Sequence of chain 39.A:
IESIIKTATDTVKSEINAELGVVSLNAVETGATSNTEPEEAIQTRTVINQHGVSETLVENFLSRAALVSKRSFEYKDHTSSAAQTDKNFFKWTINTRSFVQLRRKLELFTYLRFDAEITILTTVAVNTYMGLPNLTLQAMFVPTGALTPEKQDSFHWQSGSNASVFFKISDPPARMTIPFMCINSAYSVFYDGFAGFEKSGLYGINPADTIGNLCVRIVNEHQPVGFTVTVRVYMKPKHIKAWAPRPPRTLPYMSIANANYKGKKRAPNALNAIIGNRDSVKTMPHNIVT

Sequence of chain 39.B:
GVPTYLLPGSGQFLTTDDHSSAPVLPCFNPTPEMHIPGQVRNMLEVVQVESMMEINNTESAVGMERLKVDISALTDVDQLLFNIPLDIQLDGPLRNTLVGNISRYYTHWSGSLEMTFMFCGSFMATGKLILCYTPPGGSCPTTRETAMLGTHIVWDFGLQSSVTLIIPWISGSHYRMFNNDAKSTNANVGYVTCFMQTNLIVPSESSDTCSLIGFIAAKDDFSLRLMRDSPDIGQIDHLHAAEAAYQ

Binding-site contacts:
Ligand atom O10 contacts residue LYS270 of chain 39.A at 3.0 Å (salt-bridge).
Ligand atom C11 contacts residue PRO231 of chain 39.B at 3.5 Å (hydrophobic).
Ligand atom C10 contacts residue PRO231 of chain 39.B at 3.5 Å (hydrophobic).
Ligand atom O4 contacts residue ARG95 of chain 39.B at 3.3 Å (salt-bridge).
Ligand atom O4 contacts residue ASP91 of chain 39.B at 2.4 Å (salt-bridge).
Ligand atom C7 contacts residue ASN180 of chain 39.B at 3.5 Å.
Ligand atom C4 contacts residue ASP91 of chain 39.B at 3.4 Å.
Ligand atom C11 contacts residue GLY234 of chain 39.B at 3.7 Å.
Ligand atom C3 contacts residue PRO274 of chain 39.A at 3.7 Å (hydrophobic).
Ligand atom C10 contacts residue ASP232 of chain 39.B at 3.6 Å.
Ligand atom O4 contacts residue ASN275 of chain 39.A at 2.8 Å (h-bond).
Ligand atom O7 contacts residue ASN180 of chain 39.B at 3.2 Å (h-bond).
Ligand atom O3 contacts residue GLY282 of chain 39.A at 3.3 Å.
Ligand atom C3 contacts residue ARG95 of chain 39.B at 3.8 Å.
Ligand atom C1 contacts residue ARG104 of chain 39.B at 3.4 Å.
Ligand atom C3 contacts residue ARG104 of chain 39.B at 3.8 Å.
Ligand atom C4 contacts residue PRO274 of chain 39.A at 3.8 Å (hydrophobic).
Ligand atom C11 contacts residue ASP232 of chain 39.B at 3.4 Å.
Ligand atom C4 contacts residue ASP232 of chain 39.B at 3.5 Å.
Ligand atom C4 contacts residue PRO231 of chain 39.B at 3.4 Å (hydrophobic).
Ligand atom O6 contacts residue PRO274 of chain 39.A at 3.8 Å.
Ligand atom C4 contacts residue ARG104 of chain 39.B at 3.7 Å.
Ligand atom O1B contacts residue ARG104 of chain 39.B at 2.4 Å (salt-bridge).
Ligand atom O4 contacts residue ASP232 of chain 39.B at 2.9 Å (salt-bridge).
Ligand atom C5 contacts residue PRO231 of chain 39.B at 3.4 Å (hydrophobic).
Ligand atom C10 contacts residue LYS270 of chain 39.A at 3.6 Å.
Ligand atom N5 contacts residue ASN275 of chain 39.A at 3.5 Å (h-bond).
Ligand atom O7 contacts residue PRO274 of chain 39.A at 3.5 Å.
Ligand atom O4 contacts residue PRO231 of chain 39.B at 3.8 Å.
Ligand atom C8 contacts residue ASN180 of chain 39.B at 3.0 Å.
Ligand atom C10 contacts residue ASN275 of chain 39.A at 3.2 Å.
Ligand atom O3 contacts residue PRO274 of chain 39.A at 3.6 Å.
Ligand atom O1B contacts residue ASP91 of chain 39.B at 3.8 Å.
Ligand atom C4 contacts residue ASN275 of chain 39.A at 3.7 Å.
Ligand atom C11 contacts residue ILE233 of chain 39.B at 3.5 Å (hydrophobic).
Ligand atom O7 contacts residue LYS270 of chain 39.A at 3.4 Å (salt-bridge).
Ligand atom C5 contacts residue ASN275 of chain 39.A at 3.5 Å.
Ligand atom O10 contacts residue ASN275 of chain 39.A at 2.7 Å (h-bond).
Ligand atom N5 contacts residue PRO231 of chain 39.B at 2.6 Å (h-bond).
Ligand atom O6 contacts residue ASP91 of chain 39.B at 3.2 Å.

The protein below binds the small molecule below.
Small molecule (SMILES): CC(=O)N[C@@H]1[C@@H](O)[C@H](O[C@@H]2O[C@H](CO[C@]3(C(=O)O)C[C@H](O)[C@@H](NC(C)=O)[C@H]([C@H](O)[C@H](O)CO)O3)[C@H](O)[C@H](O)[C@H]2O)[C@@H](CO)O[C@H]1O